Binding-site contacts:
Ligand atom C1 contacts residue SER112 of chain 1.A at 3.9 Å.
Ligand atom C24 contacts residue VAL109 of chain 1.A at 3.8 Å (hydrophobic).
Ligand atom C3 contacts residue TYR26 of chain 1.A at 3.7 Å (hydrophobic).
Ligand atom C4 contacts residue CYS163 of chain 1.A at 3.5 Å (hydrophobic).
Ligand atom O3 contacts residue HIS270 of chain 1.A at 3.0 Å (h-bond).
Ligand atom O3 contacts residue HIS180 of chain 1.A at 3.1 Å (h-bond).
Ligand atom C18 contacts residue VAL109 of chain 1.A at 3.6 Å (hydrophobic).
Ligand atom C19 contacts residue LEU108 of chain 1.A at 3.6 Å (hydrophobic).
Ligand atom C6 contacts residue TRP161 of chain 1.A at 3.6 Å (hydrophobic).
Ligand atom C7 contacts residue TRP161 of chain 1.A at 3.8 Å (hydrophobic).
Ligand atom C5 contacts residue SER150 of chain 1.A at 3.9 Å.
Ligand atom C3 contacts residue SER153 of chain 1.A at 3.8 Å.
Ligand atom C8 contacts residue TRP161 of chain 1.A at 3.9 Å (hydrophobic).
Ligand atom C33 contacts residue LEU266 of chain 1.A at 3.6 Å (hydrophobic).
Ligand atom O4 contacts residue HIS180 of chain 1.A at 3.5 Å (h-bond).
Ligand atom C25 contacts residue HIS180 of chain 1.A at 3.9 Å.
Ligand atom O2 contacts residue SER150 of chain 1.A at 3.5 Å.
Ligand atom C12 contacts residue VAL175 of chain 1.A at 3.6 Å (hydrophobic).
Ligand atom O2 contacts residue TYR22 of chain 1.A at 2.8 Å (h-bond).
Ligand atom C29 contacts residue MET147 of chain 1.A at 3.9 Å (hydrophobic).
Ligand atom C28 contacts residue HIS270 of chain 1.A at 3.3 Å.
Ligand atom O2 contacts residue SER153 of chain 1.A at 3.0 Å (h-bond).
Ligand atom C3 contacts residue TYR22 of chain 1.A at 3.7 Å (hydrophobic).
Ligand atom C19 contacts residue SER112 of chain 1.A at 3.2 Å.
Ligand atom C32 contacts residue LEU184 of chain 1.A at 3.5 Å (hydrophobic).
Ligand atom C6 contacts residue SER150 of chain 1.A at 3.6 Å.
Ligand atom C32 contacts residue LEU188 of chain 1.A at 3.7 Å (hydrophobic).
Ligand atom C19 contacts residue ILE146 of chain 1.A at 3.8 Å (hydrophobic).
Ligand atom C1 contacts residue ARG149 of chain 1.A at 3.8 Å.
Ligand atom C26 contacts residue ALA178 of chain 1.A at 3.7 Å (hydrophobic).
Ligand atom O1 contacts residue ARG149 of chain 1.A at 2.8 Å.
Ligand atom C11 contacts residue VAL175 of chain 1.A at 3.9 Å (hydrophobic).
Ligand atom C32 contacts residue LEU185 of chain 1.A at 3.6 Å (hydrophobic).
Ligand atom C11 contacts residue LEU105 of chain 1.A at 3.9 Å (hydrophobic).
Ligand atom C4 contacts residue SER153 of chain 1.A at 3.6 Å.
Ligand atom C2 contacts residue ARG149 of chain 1.A at 3.8 Å.
Ligand atom O2 contacts residue TYR26 of chain 1.A at 3.9 Å.
Ligand atom O1 contacts residue SER112 of chain 1.A at 3.0 Å (h-bond).
Ligand atom C7 contacts residue SER150 of chain 1.A at 3.5 Å.
Ligand atom C9 contacts residue TRP161 of chain 1.A at 3.6 Å (hydrophobic).

A protein and the small-molecule ligand that binds it are described below.
Small molecule (SMILES): C=C1/C(=C\C=C2/CCC[C@]3(C)[C@@H](C(CCCC(C)(C)O)CCCC(C)(C)O)CC[C@@H]23)C[C@@H](O)C[C@@H]1O

Sequence of chain 1.A:
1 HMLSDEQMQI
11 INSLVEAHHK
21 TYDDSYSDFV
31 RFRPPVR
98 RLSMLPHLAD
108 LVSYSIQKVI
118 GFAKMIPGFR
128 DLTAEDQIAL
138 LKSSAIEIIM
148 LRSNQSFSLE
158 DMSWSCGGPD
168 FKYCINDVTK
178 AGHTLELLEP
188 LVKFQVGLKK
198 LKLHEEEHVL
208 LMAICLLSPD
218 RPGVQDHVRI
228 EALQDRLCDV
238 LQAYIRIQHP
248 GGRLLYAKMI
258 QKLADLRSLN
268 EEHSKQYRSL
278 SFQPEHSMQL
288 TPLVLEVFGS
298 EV